Sequence of chain 1.B:
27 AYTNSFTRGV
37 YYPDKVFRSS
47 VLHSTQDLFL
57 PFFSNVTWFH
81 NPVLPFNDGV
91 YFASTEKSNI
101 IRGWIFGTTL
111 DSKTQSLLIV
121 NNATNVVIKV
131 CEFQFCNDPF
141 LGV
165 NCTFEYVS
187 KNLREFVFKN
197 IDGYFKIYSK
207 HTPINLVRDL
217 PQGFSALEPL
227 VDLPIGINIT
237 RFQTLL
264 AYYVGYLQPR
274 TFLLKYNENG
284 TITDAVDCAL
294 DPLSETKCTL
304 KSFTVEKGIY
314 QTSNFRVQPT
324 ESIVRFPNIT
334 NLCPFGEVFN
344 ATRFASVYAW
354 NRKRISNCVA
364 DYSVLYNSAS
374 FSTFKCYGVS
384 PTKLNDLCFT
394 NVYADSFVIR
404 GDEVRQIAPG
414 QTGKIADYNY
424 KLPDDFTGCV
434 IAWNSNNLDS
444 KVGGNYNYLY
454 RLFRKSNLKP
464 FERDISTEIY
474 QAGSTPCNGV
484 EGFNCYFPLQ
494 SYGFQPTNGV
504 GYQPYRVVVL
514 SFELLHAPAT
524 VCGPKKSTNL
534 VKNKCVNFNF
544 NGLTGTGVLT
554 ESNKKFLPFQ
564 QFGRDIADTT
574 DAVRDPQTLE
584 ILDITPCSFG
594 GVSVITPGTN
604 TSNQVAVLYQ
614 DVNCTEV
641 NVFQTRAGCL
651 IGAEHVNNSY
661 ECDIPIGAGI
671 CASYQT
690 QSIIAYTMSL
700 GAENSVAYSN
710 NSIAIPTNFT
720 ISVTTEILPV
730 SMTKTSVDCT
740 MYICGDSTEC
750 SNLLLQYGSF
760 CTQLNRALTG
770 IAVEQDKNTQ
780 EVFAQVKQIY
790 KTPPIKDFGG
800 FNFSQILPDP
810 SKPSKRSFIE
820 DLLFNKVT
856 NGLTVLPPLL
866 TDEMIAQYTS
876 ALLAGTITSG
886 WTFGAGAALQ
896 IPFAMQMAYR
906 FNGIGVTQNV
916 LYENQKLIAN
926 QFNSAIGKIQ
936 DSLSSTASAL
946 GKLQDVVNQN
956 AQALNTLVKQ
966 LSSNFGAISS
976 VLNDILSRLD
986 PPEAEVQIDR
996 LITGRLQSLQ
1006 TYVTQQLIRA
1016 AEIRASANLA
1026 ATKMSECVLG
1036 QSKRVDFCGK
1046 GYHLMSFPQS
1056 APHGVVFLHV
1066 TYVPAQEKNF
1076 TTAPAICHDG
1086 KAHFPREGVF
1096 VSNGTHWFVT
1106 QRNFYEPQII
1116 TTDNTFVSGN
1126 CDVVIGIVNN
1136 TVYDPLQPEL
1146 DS

This protein binds this small molecule.
Small molecule (SMILES): CC(=O)N[C@H]1[C@H](O[C@H]2[C@H](O)[C@@H](NC(C)=O)CO[C@@H]2CO)O[C@H](CO)[C@@H](O)[C@@H]1O

Binding-site contacts:
Ligand atom C6 contacts residue PHE1103 of chain 1.B at 3.5 Å (hydrophobic).
Ligand atom C2 contacts residue ASN1098 of chain 1.B at 2.5 Å.
Ligand atom O4 contacts residue HIS1101 of chain 1.B at 3.6 Å.
Ligand atom O5 contacts residue PHE1103 of chain 1.B at 3.8 Å.
Ligand atom C7 contacts residue THR1100 of chain 1.B at 4.3 Å.
Ligand atom N2 contacts residue ASN1098 of chain 1.B at 2.9 Å (h-bond).
Ligand atom C1 contacts residue THR1100 of chain 1.B at 3.8 Å.
Ligand atom O7 contacts residue HIS1101 of chain 1.B at 3.2 Å.
Ligand atom C3 contacts residue HIS1101 of chain 1.B at 3.8 Å.
Ligand atom O3 contacts residue THR1100 of chain 1.B at 4.1 Å.
Ligand atom C5 contacts residue HIS1101 of chain 1.B at 3.3 Å.
Ligand atom C1 contacts residue HIS1101 of chain 1.B at 4.2 Å.
Ligand atom C3 contacts residue THR1100 of chain 1.B at 3.4 Å.
Ligand atom O7 contacts residue ASN1098 of chain 1.B at 3.6 Å.
Ligand atom O5 contacts residue HIS1101 of chain 1.B at 4.2 Å.
Ligand atom C2 contacts residue THR1100 of chain 1.B at 3.6 Å.
Ligand atom C4 contacts residue HIS1101 of chain 1.B at 3.8 Å.
Ligand atom C1 contacts residue ASN1098 of chain 1.B at 1.4 Å.
Ligand atom C7 contacts residue HIS1101 of chain 1.B at 4.0 Å.
Ligand atom C7 contacts residue ASN1098 of chain 1.B at 3.5 Å.
Ligand atom O5 contacts residue ASN1098 of chain 1.B at 2.4 Å (h-bond).
Ligand atom C4 contacts residue ASN1098 of chain 1.B at 4.2 Å.
Ligand atom C5 contacts residue PHE1103 of chain 1.B at 4.1 Å (hydrophobic).
Ligand atom C6 contacts residue HIS1101 of chain 1.B at 4.2 Å.
Ligand atom C8 contacts residue THR1100 of chain 1.B at 4.3 Å.
Ligand atom C3 contacts residue ASN1098 of chain 1.B at 3.8 Å.
Ligand atom N2 contacts residue THR1100 of chain 1.B at 3.2 Å (h-bond).
Ligand atom C5 contacts residue ASN1098 of chain 1.B at 3.7 Å.